Sequence of chain 1.B:
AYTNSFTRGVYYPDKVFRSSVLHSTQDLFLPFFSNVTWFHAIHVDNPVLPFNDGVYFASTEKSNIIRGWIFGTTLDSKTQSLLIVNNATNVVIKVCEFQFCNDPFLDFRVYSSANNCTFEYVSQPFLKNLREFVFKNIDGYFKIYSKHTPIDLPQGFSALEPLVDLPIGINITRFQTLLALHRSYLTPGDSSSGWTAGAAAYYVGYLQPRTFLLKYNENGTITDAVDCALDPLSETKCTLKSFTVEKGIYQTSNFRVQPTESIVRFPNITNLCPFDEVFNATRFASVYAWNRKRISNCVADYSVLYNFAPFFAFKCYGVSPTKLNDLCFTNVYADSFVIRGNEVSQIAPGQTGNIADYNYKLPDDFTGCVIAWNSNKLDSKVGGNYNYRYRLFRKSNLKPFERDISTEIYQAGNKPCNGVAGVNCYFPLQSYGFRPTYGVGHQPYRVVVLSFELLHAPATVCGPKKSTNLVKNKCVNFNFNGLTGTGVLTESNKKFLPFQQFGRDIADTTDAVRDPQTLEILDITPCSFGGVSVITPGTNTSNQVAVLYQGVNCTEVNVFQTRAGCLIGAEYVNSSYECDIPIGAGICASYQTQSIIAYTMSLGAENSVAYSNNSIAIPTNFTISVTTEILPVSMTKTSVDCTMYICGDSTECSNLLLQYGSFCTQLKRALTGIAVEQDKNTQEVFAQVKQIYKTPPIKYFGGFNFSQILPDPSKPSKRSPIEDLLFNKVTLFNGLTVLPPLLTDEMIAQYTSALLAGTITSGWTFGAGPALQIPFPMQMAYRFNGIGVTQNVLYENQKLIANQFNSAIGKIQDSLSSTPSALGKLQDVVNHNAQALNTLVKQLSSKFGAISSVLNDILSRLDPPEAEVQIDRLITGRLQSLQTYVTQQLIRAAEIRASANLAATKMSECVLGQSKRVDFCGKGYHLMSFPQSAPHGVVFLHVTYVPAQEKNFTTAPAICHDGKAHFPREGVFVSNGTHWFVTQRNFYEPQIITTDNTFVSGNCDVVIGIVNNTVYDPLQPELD

Sequence of chain 1.C:
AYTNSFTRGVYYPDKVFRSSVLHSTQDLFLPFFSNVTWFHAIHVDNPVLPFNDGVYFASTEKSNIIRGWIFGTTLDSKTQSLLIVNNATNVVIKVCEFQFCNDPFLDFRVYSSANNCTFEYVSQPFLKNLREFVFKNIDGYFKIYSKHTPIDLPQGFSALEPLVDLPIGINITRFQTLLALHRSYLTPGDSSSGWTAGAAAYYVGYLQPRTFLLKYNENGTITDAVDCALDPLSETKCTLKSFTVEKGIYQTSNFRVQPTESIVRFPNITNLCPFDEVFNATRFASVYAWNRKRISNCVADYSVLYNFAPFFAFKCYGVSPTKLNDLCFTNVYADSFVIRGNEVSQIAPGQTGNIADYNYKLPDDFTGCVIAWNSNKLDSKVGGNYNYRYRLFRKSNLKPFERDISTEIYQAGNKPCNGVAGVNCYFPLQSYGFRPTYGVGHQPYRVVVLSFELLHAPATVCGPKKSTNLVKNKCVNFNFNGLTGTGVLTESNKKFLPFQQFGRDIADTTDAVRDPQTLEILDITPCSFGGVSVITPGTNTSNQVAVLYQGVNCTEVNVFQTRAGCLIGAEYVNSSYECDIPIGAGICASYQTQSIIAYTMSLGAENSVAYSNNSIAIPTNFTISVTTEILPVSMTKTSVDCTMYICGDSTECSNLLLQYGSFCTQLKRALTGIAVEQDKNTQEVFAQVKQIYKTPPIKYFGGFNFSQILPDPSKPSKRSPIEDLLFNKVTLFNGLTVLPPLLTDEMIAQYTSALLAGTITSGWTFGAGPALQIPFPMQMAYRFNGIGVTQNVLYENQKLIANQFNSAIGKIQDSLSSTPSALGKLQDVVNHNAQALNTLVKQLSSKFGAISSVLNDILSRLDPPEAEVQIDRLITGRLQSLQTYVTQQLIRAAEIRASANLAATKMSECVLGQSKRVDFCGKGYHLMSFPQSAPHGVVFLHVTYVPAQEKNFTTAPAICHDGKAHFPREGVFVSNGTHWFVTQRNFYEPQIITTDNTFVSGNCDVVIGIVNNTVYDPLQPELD

Binding-site contacts:
Ligand atom O6 contacts residue ILE794 of chain 1.B at 4.5 Å.
Ligand atom C1 contacts residue TYR796 of chain 1.B at 4.1 Å (hydrophobic).
Ligand atom O4 contacts residue NAG1 of chain 1.OA at 4.4 Å.
Ligand atom C1 contacts residue ASN709 of chain 1.C at 3.4 Å.
Ligand atom C2 contacts residue TYR796 of chain 1.B at 3.9 Å (hydrophobic).
Ligand atom C4 contacts residue NAG1 of chain 1.OA at 4.2 Å.
Ligand atom O5 contacts residue NAG1 of chain 1.OA at 2.9 Å (h-bond).
Ligand atom C3 contacts residue NAG1 of chain 1.OA at 4.3 Å.
Ligand atom O6 contacts residue TYR796 of chain 1.B at 4.0 Å.
Ligand atom C7 contacts residue TYR796 of chain 1.B at 4.1 Å (hydrophobic).
Ligand atom O6 contacts residue NAG1 of chain 1.OA at 4.4 Å.
Ligand atom O5 contacts residue ASN709 of chain 1.C at 3.8 Å.
Ligand atom C1 contacts residue NAG1 of chain 1.OA at 3.6 Å.
Ligand atom C6 contacts residue NAG1 of chain 1.OA at 3.2 Å.
Ligand atom O7 contacts residue TYR796 of chain 1.B at 3.0 Å.
Ligand atom C2 contacts residue NAG1 of chain 1.OA at 4.4 Å.
Ligand atom N2 contacts residue TYR796 of chain 1.B at 4.4 Å.
Ligand atom C5 contacts residue NAG1 of chain 1.OA at 3.1 Å.
Ligand atom O5 contacts residue TYR796 of chain 1.B at 3.8 Å.
Ligand atom N2 contacts residue NAG1 of chain 1.OA at 4.3 Å.

The protein below binds the small molecule below.
Small molecule (SMILES): CC(=O)N[C@@H]1[C@@H](O)[C@H](O)[C@@H](CO)O[C@H]1O